A protein and the small-molecule ligand that binds it are described below.
Small molecule (SMILES): CC(=O)N[C@H]1[C@H](O[C@H]2[C@H](O)[C@@H](NC(C)=O)CO[C@@H]2CO)O[C@H](CO)[C@@H](O)[C@@H]1O

Sequence of chain 1.D:
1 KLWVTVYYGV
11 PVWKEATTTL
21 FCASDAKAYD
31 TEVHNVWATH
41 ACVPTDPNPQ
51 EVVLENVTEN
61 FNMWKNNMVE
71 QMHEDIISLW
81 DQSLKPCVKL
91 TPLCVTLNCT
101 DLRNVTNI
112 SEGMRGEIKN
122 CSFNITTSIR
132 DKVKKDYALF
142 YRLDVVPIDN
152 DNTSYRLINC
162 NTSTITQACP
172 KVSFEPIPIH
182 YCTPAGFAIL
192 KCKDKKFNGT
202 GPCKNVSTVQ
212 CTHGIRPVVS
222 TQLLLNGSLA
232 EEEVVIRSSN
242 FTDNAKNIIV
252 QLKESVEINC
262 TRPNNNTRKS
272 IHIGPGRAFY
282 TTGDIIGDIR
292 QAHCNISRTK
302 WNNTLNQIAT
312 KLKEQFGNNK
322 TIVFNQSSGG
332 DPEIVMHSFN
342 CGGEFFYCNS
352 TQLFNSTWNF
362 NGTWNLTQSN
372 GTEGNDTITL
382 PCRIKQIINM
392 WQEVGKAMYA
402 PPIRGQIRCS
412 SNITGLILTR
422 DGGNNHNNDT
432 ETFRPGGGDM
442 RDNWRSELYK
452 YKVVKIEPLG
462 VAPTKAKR

Binding-site contacts:
Ligand atom O6 contacts residue ASN260 of chain 1.D at 4.2 Å.
Ligand atom C8 contacts residue ASN296 of chain 1.D at 4.5 Å.
Ligand atom O7 contacts residue ASN260 of chain 1.D at 2.8 Å (h-bond).
Ligand atom C8 contacts residue ASN260 of chain 1.D at 4.5 Å.
Ligand atom C7 contacts residue ASN260 of chain 1.D at 3.2 Å.
Ligand atom C7 contacts residue ASN296 of chain 1.D at 4.5 Å.
Ligand atom C2 contacts residue ASN260 of chain 1.D at 2.4 Å.
Ligand atom O6 contacts residue ARG409 of chain 1.D at 3.1 Å (salt-bridge).
Ligand atom O5 contacts residue ARG409 of chain 1.D at 4.3 Å.
Ligand atom O6 contacts residue SER411 of chain 1.D at 3.6 Å (h-bond).
Ligand atom C6 contacts residue ASN260 of chain 1.D at 4.5 Å.
Ligand atom C1 contacts residue GLU258 of chain 1.D at 4.4 Å.
Ligand atom C1 contacts residue ASN260 of chain 1.D at 1.4 Å.
Ligand atom C6 contacts residue ARG409 of chain 1.D at 4.2 Å.
Ligand atom O7 contacts residue ASN296 of chain 1.D at 3.6 Å.
Ligand atom O5 contacts residue ASN260 of chain 1.D at 2.1 Å (h-bond).
Ligand atom C4 contacts residue ASN260 of chain 1.D at 4.1 Å.
Ligand atom N2 contacts residue ASN260 of chain 1.D at 3.0 Å (h-bond).
Ligand atom C3 contacts residue ASN260 of chain 1.D at 3.7 Å.
Ligand atom C5 contacts residue ASN260 of chain 1.D at 3.5 Å.
Ligand atom C5 contacts residue GLU258 of chain 1.D at 4.2 Å.
Ligand atom C6 contacts residue SER411 of chain 1.D at 4.3 Å.
Ligand atom C8 contacts residue ILE297 of chain 1.D at 4.3 Å (hydrophobic).
Ligand atom C8 contacts residue SER298 of chain 1.D at 4.0 Å.
Ligand atom O5 contacts residue SER411 of chain 1.D at 3.9 Å.